Sequence of chain 6.A:
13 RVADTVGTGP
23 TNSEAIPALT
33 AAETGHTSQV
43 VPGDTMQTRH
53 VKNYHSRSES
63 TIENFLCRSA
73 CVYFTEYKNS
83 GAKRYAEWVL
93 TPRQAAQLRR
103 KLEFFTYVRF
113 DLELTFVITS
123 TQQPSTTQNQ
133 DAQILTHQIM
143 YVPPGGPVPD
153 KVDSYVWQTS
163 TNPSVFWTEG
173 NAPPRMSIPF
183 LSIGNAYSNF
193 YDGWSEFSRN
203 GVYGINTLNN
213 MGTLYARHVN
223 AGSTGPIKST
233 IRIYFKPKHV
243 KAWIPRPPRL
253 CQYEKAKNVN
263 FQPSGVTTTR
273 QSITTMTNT

A protein and the small-molecule ligand that binds it are described below.
Small molecule (SMILES): O=C(O)c1ccc(NS(=O)(=O)c2ccc(N3C(=O)c4ccccc4C3=O)cc2)cc1

Sequence of chain 6.C:
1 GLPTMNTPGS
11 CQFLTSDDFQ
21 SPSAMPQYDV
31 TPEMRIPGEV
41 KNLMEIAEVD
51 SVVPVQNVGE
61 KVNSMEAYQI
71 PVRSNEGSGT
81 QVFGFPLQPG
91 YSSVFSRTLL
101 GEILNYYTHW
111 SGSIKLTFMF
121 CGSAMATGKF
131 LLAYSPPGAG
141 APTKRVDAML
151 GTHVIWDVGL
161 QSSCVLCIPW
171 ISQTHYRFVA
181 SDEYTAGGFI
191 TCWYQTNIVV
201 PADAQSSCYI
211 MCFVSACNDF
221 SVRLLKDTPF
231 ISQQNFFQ

Binding-site contacts:
Ligand atom C4 contacts residue SER156 of chain 30.A at 3.0 Å.
Ligand atom C6 contacts residue GLN160 of chain 30.A at 2.9 Å.
Ligand atom O2 contacts residue GLN233 of chain 6.C at 2.9 Å (h-bond).
Ligand atom C5 contacts residue SER156 of chain 30.A at 2.9 Å.
Ligand atom N1 contacts residue ASP155 of chain 30.A at 2.5 Å (salt-bridge).
Ligand atom C20 contacts residue PHE76 of chain 6.A at 3.2 Å (hydrophobic).
Ligand atom N1 contacts residue TYR157 of chain 30.A at 2.5 Å (h-bond).
Ligand atom C13 contacts residue PHE236 of chain 6.C at 3.4 Å (hydrophobic).
Ligand atom C1 contacts residue TYR157 of chain 30.A at 3.5 Å (hydrophobic).
Ligand atom C2 contacts residue GLN160 of chain 30.A at 3.5 Å.
Ligand atom C21 contacts residue GLN160 of chain 30.A at 3.6 Å.
Ligand atom O5 contacts residue ARG234 of chain 6.A at 2.7 Å (salt-bridge).
Ligand atom O1 contacts residue GLN234 of chain 6.C at 2.6 Å (h-bond).
Ligand atom C3 contacts residue ASP155 of chain 30.A at 3.0 Å.
Ligand atom C4 contacts residue ASP155 of chain 30.A at 1.9 Å.
Ligand atom C21 contacts residue ARG234 of chain 6.A at 3.5 Å.
Ligand atom C5 contacts residue ASP155 of chain 30.A at 2.5 Å.
Ligand atom O2 contacts residue GLN234 of chain 6.C at 2.5 Å (h-bond).
Ligand atom O5 contacts residue ARG219 of chain 30.A at 3.5 Å (salt-bridge).
Ligand atom O6 contacts residue GLN160 of chain 30.A at 2.9 Å.
Ligand atom O1 contacts residue GLN233 of chain 6.C at 3.6 Å.
Ligand atom C12 contacts residue GLN234 of chain 6.C at 2.8 Å.
Ligand atom C6 contacts residue TYR157 of chain 30.A at 2.6 Å (hydrophobic).
Ligand atom C7 contacts residue GLN234 of chain 6.C at 2.2 Å.
Ligand atom C1 contacts residue GLN160 of chain 30.A at 2.6 Å.
Ligand atom C6 contacts residue SER156 of chain 30.A at 3.4 Å.
Ligand atom C8 contacts residue ASP155 of chain 30.A at 3.7 Å.
Ligand atom O4 contacts residue PHE236 of chain 6.C at 2.6 Å.
Ligand atom C14 contacts residue PHE76 of chain 6.A at 3.3 Å (hydrophobic).
Ligand atom C5 contacts residue TYR157 of chain 30.A at 2.8 Å (hydrophobic).
Ligand atom O2 contacts residue TYR157 of chain 30.A at 3.4 Å.
Ligand atom C3 contacts residue SER156 of chain 30.A at 3.2 Å.
Ligand atom O4 contacts residue PHE76 of chain 6.A at 2.2 Å.
Ligand atom C13 contacts residue PHE76 of chain 6.A at 2.9 Å (hydrophobic).
Ligand atom C8 contacts residue GLN234 of chain 6.C at 2.9 Å.
Ligand atom S1 contacts residue GLN234 of chain 6.C at 2.2 Å (h-bond).
Ligand atom C4 contacts residue TYR157 of chain 30.A at 3.5 Å (hydrophobic).
Ligand atom N1 contacts residue SER156 of chain 30.A at 2.9 Å.
Ligand atom C2 contacts residue SER156 of chain 30.A at 3.6 Å.
Ligand atom O6 contacts residue ARG234 of chain 6.A at 3.4 Å (salt-bridge).

Sequence of chain 30.A:
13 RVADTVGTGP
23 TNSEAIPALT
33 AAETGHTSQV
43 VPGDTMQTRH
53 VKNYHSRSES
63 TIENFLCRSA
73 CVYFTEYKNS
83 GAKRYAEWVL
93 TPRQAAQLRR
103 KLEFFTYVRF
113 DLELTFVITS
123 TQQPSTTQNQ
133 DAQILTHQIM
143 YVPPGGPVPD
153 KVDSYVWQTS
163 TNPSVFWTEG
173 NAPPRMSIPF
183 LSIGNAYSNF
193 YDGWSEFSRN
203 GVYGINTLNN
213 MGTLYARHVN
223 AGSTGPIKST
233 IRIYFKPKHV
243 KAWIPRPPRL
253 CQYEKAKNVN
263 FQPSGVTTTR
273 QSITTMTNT